Sequence of chain 1.A:
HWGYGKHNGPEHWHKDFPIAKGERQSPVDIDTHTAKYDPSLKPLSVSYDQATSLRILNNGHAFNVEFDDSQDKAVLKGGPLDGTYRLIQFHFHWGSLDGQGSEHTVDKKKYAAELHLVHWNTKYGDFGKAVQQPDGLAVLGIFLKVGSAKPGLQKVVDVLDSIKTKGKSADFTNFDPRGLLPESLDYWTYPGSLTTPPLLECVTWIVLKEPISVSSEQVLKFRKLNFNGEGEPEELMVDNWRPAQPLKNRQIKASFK

This small molecule binds to this protein.
Small molecule (SMILES): O=C1Nc2c(Cl)cccc2S(=O)(=O)N1

Binding-site contacts:
Ligand atom O13 contacts residue ZN1 of chain 1.B at 3.3 Å.
Ligand atom S10 contacts residue HIS116 of chain 1.A at 3.9 Å.
Ligand atom O13 contacts residue HIS116 of chain 1.A at 3.4 Å (h-bond).
Ligand atom O12 contacts residue TRP205 of chain 1.A at 3.6 Å.
Ligand atom S10 contacts residue HIS91 of chain 1.A at 3.9 Å.
Ligand atom N09 contacts residue HIS91 of chain 1.A at 3.3 Å (h-bond).
Ligand atom C08 contacts residue ZN1 of chain 1.B at 2.8 Å.
Ligand atom O11 contacts residue HIS91 of chain 1.A at 4.0 Å.
Ligand atom S10 contacts residue ZN1 of chain 1.B at 3.1 Å.
Ligand atom O12 contacts residue LEU194 of chain 1.A at 3.4 Å.
Ligand atom C01 contacts residue VAL118 of chain 1.A at 3.8 Å (hydrophobic).
Ligand atom O13 contacts residue HIS91 of chain 1.A at 3.6 Å.
Ligand atom N09 contacts residue HIS93 of chain 1.A at 3.5 Å (h-bond).
Ligand atom C08 contacts residue THR196 of chain 1.A at 3.7 Å.
Ligand atom C05 contacts residue HIS91 of chain 1.A at 4.0 Å.
Ligand atom C08 contacts residue THR195 of chain 1.A at 3.0 Å.
Ligand atom O13 contacts residue VAL139 of chain 1.A at 3.6 Å.
Ligand atom O11 contacts residue THR195 of chain 1.A at 2.8 Å (h-bond).
Ligand atom C06 contacts residue VAL118 of chain 1.A at 3.8 Å (hydrophobic).
Ligand atom O13 contacts residue VAL118 of chain 1.A at 3.7 Å.
Ligand atom N09 contacts residue THR195 of chain 1.A at 2.9 Å (h-bond).
Ligand atom O11 contacts residue HIS93 of chain 1.A at 3.1 Å.
Ligand atom N07 contacts residue THR196 of chain 1.A at 3.0 Å (h-bond).
Ligand atom N09 contacts residue HIS116 of chain 1.A at 3.3 Å (h-bond).
Ligand atom C06 contacts residue LEU194 of chain 1.A at 3.7 Å (hydrophobic).
Ligand atom O13 contacts residue TRP205 of chain 1.A at 3.9 Å.
Ligand atom O11 contacts residue ZN1 of chain 1.B at 3.0 Å.
Ligand atom C04 contacts residue THR196 of chain 1.A at 4.1 Å.
Ligand atom S10 contacts residue THR195 of chain 1.A at 4.0 Å.
Ligand atom C02 contacts residue PHE127 of chain 1.A at 4.0 Å (hydrophobic).
Ligand atom O12 contacts residue ZN1 of chain 1.B at 4.0 Å.
Ligand atom C08 contacts residue HIS91 of chain 1.A at 3.7 Å.
Ligand atom C01 contacts residue LEU137 of chain 1.A at 3.8 Å (hydrophobic).
Ligand atom C02 contacts residue LEU194 of chain 1.A at 3.9 Å (hydrophobic).
Ligand atom CL14 contacts residue THR196 of chain 1.A at 3.3 Å.
Ligand atom C01 contacts residue LEU194 of chain 1.A at 3.5 Å (hydrophobic).
Ligand atom N09 contacts residue ZN1 of chain 1.B at 2.0 Å.
Ligand atom C08 contacts residue HIS93 of chain 1.A at 3.8 Å.
Ligand atom O11 contacts residue THR196 of chain 1.A at 3.1 Å.
Ligand atom O12 contacts residue THR195 of chain 1.A at 3.1 Å (h-bond).